This small molecule binds to this protein.
Small molecule (SMILES): CC[C@H](C)[C@H](NC(=O)[C@@H]1CCCN1C(=O)[C@H](CCC(=O)O)NC(=O)[C@H](Cc1ccc(O)cc1)NC(=O)[C@H](CC(=O)O)NC(=O)CNC(=O)CNC(=O)CNC(=O)CNC(=O)Cc1cc[n+](C[C@@H](O)[C@H](CCCN=C(N)N)NC(=O)[C@@H]2CCCN2C(=O)[C@H](N)CC2CCCCC2)cc1)C(=O)N1CCC[C@H]1C(=O)NCC(=O)N[C@@H](CCC(=O)O)C(=O)N[C@@H](C)C(=O)N[C@H](C=O)CC1CCCCC1

Sequence of chain 1.B:
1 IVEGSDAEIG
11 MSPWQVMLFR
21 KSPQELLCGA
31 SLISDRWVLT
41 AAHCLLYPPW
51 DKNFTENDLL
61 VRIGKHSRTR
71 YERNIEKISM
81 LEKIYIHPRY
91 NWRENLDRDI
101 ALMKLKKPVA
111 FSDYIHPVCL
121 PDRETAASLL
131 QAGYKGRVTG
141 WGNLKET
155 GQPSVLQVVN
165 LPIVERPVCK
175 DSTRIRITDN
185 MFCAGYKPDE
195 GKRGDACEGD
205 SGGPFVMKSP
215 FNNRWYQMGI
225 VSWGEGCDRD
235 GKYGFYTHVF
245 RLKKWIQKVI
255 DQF

Binding-site contacts:
Ligand atom CE2 contacts residue LEU60 of chain 1.B at 3.2 Å (hydrophobic).
Ligand atom N contacts residue SER226 of chain 1.B at 3.2 Å (h-bond).
Ligand atom N contacts residue THR69 of chain 1.B at 2.9 Å (h-bond).
Ligand atom CG2 contacts residue ILE78 of chain 1.B at 3.3 Å (hydrophobic).
Ligand atom CG contacts residue TYR47 of chain 1.B at 3.5 Å (hydrophobic).
Ligand atom C3 contacts residue SER205 of chain 1.B at 3.0 Å.
Ligand atom CD2 contacts residue THR69 of chain 1.B at 3.4 Å.
Ligand atom CE2 contacts residue ARG68 of chain 1.B at 3.4 Å.
Ligand atom CA contacts residue SER205 of chain 1.B at 2.5 Å.
Ligand atom O1 contacts residue GLU202 of chain 1.B at 3.5 Å.
Ligand atom O1 contacts residue SER205 of chain 1.B at 2.4 Å (h-bond).
Ligand atom C11 contacts residue GLU202 of chain 1.B at 3.4 Å.
Ligand atom N4 contacts residue ALA200 of chain 1.B at 3.5 Å (h-bond).
Ligand atom O contacts residue TRP227 of chain 1.B at 3.3 Å.
Ligand atom C2 contacts residue SER205 of chain 1.B at 1.5 Å.
Ligand atom CA contacts residue GLN156 of chain 1.B at 3.2 Å.
Ligand atom O contacts residue ARG68 of chain 1.B at 3.0 Å (salt-bridge).
Ligand atom N3 contacts residue ASP199 of chain 1.B at 3.2 Å (salt-bridge).
Ligand atom O contacts residue THR69 of chain 1.B at 2.9 Å.
Ligand atom N4 contacts residue GLY230 of chain 1.B at 2.9 Å (h-bond).
Ligand atom O1 contacts residue ASP204 of chain 1.B at 3.3 Å (salt-bridge).
Ligand atom CA contacts residue THR69 of chain 1.B at 3.5 Å.
Ligand atom O contacts residue GLY228 of chain 1.B at 3.2 Å (h-bond).
Ligand atom CA contacts residue ARG68 of chain 1.B at 3.5 Å.
Ligand atom O1 contacts residue GLY203 of chain 1.B at 2.7 Å (h-bond).
Ligand atom OH contacts residue LEU26 of chain 1.B at 3.1 Å.
Ligand atom O contacts residue LEU26 of chain 1.B at 3.5 Å (h-bond).
Ligand atom N4 contacts residue ASP199 of chain 1.B at 2.9 Å (salt-bridge).
Ligand atom N contacts residue SER205 of chain 1.B at 2.8 Å (h-bond).
Ligand atom C6 contacts residue ALA200 of chain 1.B at 3.4 Å (hydrophobic).
Ligand atom N contacts residue GLY228 of chain 1.B at 2.8 Å (h-bond).
Ligand atom CB contacts residue GLY228 of chain 1.B at 3.3 Å.
Ligand atom CA contacts residue LEU26 of chain 1.B at 3.0 Å (hydrophobic).
Ligand atom C12 contacts residue GLU202 of chain 1.B at 3.5 Å.
Ligand atom O contacts residue GLN156 of chain 1.B at 3.4 Å (h-bond).
Ligand atom C7 contacts residue SER205 of chain 1.B at 2.4 Å.
Ligand atom CD2 contacts residue ARG68 of chain 1.B at 3.4 Å.
Ligand atom C4 contacts residue GLU94 of chain 1.B at 3.4 Å.
Ligand atom CB contacts residue TYR71 of chain 1.B at 3.4 Å (hydrophobic).
Ligand atom CD1 contacts residue GLN24 of chain 1.B at 3.5 Å.